Sequence of chain 1.C:
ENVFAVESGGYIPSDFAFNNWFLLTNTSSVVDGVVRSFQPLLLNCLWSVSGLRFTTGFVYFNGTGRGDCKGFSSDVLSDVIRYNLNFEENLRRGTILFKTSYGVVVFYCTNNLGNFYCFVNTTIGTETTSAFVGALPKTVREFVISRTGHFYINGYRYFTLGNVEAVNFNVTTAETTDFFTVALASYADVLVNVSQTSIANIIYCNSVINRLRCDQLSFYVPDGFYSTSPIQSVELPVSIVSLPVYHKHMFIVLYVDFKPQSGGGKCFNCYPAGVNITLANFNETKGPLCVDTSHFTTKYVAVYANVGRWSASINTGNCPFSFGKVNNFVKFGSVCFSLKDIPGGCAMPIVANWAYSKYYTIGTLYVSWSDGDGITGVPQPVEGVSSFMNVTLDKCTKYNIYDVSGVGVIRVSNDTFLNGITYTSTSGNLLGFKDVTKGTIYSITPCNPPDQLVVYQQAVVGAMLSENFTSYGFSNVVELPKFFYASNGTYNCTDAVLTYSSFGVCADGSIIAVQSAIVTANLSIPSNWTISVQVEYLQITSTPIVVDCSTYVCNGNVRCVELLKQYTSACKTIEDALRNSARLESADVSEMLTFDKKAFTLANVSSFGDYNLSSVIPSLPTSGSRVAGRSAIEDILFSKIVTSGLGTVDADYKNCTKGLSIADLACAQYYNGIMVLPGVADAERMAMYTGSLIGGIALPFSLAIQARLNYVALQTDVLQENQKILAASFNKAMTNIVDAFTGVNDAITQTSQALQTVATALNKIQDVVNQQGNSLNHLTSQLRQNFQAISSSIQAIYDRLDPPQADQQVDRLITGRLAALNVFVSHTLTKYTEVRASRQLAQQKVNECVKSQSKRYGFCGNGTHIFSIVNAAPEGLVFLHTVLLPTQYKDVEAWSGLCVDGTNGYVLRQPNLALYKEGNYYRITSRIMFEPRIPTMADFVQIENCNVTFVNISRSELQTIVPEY

Binding-site contacts:
Ligand atom C4 contacts residue ASN542 of chain 1.C at 4.2 Å.
Ligand atom C1 contacts residue ASN542 of chain 1.C at 1.4 Å.
Ligand atom O5 contacts residue ASN542 of chain 1.C at 2.4 Å (h-bond).
Ligand atom C7 contacts residue ASN542 of chain 1.C at 3.2 Å.
Ligand atom C2 contacts residue ASN542 of chain 1.C at 2.5 Å.
Ligand atom C3 contacts residue ASN542 of chain 1.C at 3.8 Å.
Ligand atom N2 contacts residue ASN542 of chain 1.C at 2.8 Å (h-bond).
Ligand atom C5 contacts residue ASN542 of chain 1.C at 3.6 Å.
Ligand atom O7 contacts residue ASN542 of chain 1.C at 3.0 Å (h-bond).

A small-molecule ligand and the protein it binds are described below.
Small molecule (SMILES): CC(=O)N[C@@H]1[C@@H](O)[C@H](O)[C@@H](CO)O[C@H]1O